This protein binds this small molecule.
Small molecule (SMILES): CC(=O)N[C@H]1[C@H](O[C@H]2[C@H](O)[C@@H](NC(C)=O)CO[C@@H]2CO)O[C@H](CO)[C@@H](O[C@@H]2O[C@H](CO[C@H]3O[C@H](CO)[C@@H](O)[C@H](O)[C@@H]3O)[C@@H](O)[C@H](O[C@H]3O[C@H](CO)[C@@H](O)[C@H](O)[C@@H]3O[C@H]3O[C@H](CO)[C@@H](O)[C@H](O)[C@@H]3O)[C@@H]2O)[C@@H]1O

Sequence of chain 1.E:
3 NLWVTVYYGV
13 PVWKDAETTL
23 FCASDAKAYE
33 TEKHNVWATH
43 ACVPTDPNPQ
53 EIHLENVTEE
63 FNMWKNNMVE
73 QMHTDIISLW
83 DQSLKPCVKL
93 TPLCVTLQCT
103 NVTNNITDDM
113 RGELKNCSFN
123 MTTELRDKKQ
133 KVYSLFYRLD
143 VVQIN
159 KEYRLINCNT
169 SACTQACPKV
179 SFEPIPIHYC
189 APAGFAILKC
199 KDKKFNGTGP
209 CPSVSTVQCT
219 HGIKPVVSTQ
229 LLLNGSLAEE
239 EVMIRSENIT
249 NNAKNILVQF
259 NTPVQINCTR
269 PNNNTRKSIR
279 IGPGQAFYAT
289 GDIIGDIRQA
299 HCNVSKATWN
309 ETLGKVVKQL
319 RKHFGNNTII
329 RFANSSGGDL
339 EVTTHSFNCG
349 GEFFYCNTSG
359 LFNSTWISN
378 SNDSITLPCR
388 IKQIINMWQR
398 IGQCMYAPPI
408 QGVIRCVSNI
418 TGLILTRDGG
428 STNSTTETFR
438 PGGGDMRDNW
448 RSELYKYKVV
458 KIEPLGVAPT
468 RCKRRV

Binding-site contacts:
Ligand atom O5 contacts residue GLU181 of chain 1.E at 4.1 Å.
Ligand atom O6 contacts residue SER179 of chain 1.E at 3.8 Å.
Ligand atom C4 contacts residue VAL414 of chain 1.E at 4.4 Å (hydrophobic).
Ligand atom C3 contacts residue GLU181 of chain 1.E at 4.3 Å.
Ligand atom O4 contacts residue VAL414 of chain 1.E at 4.2 Å.
Ligand atom N2 contacts residue GLU181 of chain 1.E at 4.4 Å.
Ligand atom O5 contacts residue ASN232 of chain 1.E at 2.4 Å (h-bond).
Ligand atom O7 contacts residue ASN346 of chain 1.E at 3.6 Å.
Ligand atom C5 contacts residue VAL414 of chain 1.E at 3.4 Å (hydrophobic).
Ligand atom O6 contacts residue GLU181 of chain 1.E at 4.4 Å.
Ligand atom C4 contacts residue GLU181 of chain 1.E at 4.3 Å.
Ligand atom O6 contacts residue GLY348 of chain 1.E at 3.3 Å.
Ligand atom C6 contacts residue GLU181 of chain 1.E at 3.7 Å.
Ligand atom O7 contacts residue VAL224 of chain 1.E at 4.2 Å.
Ligand atom C4 contacts residue ASN232 of chain 1.E at 4.2 Å.
Ligand atom C3 contacts residue ASN232 of chain 1.E at 3.8 Å.
Ligand atom C2 contacts residue ASN232 of chain 1.E at 2.5 Å.
Ligand atom C8 contacts residue ASN346 of chain 1.E at 4.3 Å.
Ligand atom C1 contacts residue ASN232 of chain 1.E at 1.4 Å.
Ligand atom O7 contacts residue ARG412 of chain 1.E at 3.5 Å (salt-bridge).
Ligand atom C5 contacts residue ASN232 of chain 1.E at 3.7 Å.
Ligand atom C6 contacts residue SER179 of chain 1.E at 4.4 Å.
Ligand atom C8 contacts residue SER415 of chain 1.E at 3.6 Å.
Ligand atom C7 contacts residue ASN346 of chain 1.E at 4.2 Å.
Ligand atom O3 contacts residue GLU181 of chain 1.E at 3.3 Å (salt-bridge).
Ligand atom N2 contacts residue ASN232 of chain 1.E at 2.9 Å (h-bond).
Ligand atom O7 contacts residue CYS413 of chain 1.E at 3.5 Å.
Ligand atom C1 contacts residue SER415 of chain 1.E at 3.8 Å.
Ligand atom C7 contacts residue SER415 of chain 1.E at 4.5 Å.
Ligand atom O7 contacts residue VAL414 of chain 1.E at 3.6 Å (h-bond).
Ligand atom C7 contacts residue ASN232 of chain 1.E at 3.7 Å.
Ligand atom C2 contacts residue GLU181 of chain 1.E at 4.1 Å.
Ligand atom C8 contacts residue ASN232 of chain 1.E at 4.1 Å.
Ligand atom O5 contacts residue VAL414 of chain 1.E at 4.3 Å.
Ligand atom C5 contacts residue GLU181 of chain 1.E at 4.2 Å.
Ligand atom C7 contacts residue VAL414 of chain 1.E at 4.3 Å (hydrophobic).
Ligand atom C6 contacts residue VAL414 of chain 1.E at 3.6 Å (hydrophobic).
Ligand atom O4 contacts residue CYS413 of chain 1.E at 4.2 Å.